Sequence of chain 1.D:
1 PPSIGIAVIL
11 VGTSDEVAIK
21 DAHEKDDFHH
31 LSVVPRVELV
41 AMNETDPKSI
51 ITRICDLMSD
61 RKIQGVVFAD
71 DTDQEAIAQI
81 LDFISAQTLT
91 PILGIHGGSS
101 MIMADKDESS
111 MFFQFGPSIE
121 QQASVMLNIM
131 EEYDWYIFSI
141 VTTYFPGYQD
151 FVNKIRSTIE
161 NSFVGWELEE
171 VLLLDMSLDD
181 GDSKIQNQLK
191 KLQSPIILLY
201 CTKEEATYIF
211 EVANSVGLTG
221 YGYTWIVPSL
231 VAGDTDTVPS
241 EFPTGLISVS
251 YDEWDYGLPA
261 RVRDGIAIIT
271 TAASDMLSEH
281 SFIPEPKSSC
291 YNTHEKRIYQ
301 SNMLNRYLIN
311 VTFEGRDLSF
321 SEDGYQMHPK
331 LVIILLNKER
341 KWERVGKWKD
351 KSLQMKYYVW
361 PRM

A small-molecule ligand and the protein it binds are described below.
Small molecule (SMILES): CC(=O)N[C@@H]1[C@@H](O)[C@H](O)[C@@H](CO)O[C@H]1O

Binding-site contacts:
Ligand atom N2 contacts residue ASN43 of chain 1.D at 3.7 Å.
Ligand atom C1 contacts residue ASN43 of chain 1.D at 2.4 Å.
Ligand atom O3 contacts residue ASN43 of chain 1.D at 4.3 Å.
Ligand atom C3 contacts residue ASN43 of chain 1.D at 4.1 Å.
Ligand atom O5 contacts residue ASN43 of chain 1.D at 3.8 Å.
Ligand atom C2 contacts residue ASN43 of chain 1.D at 2.9 Å.